Binding-site contacts:
Ligand atom CB contacts residue TRP235 of chain 1.A at 3.8 Å (hydrophobic).
Ligand atom CB contacts residue ASN231 of chain 1.A at 3.8 Å.
Ligand atom OG contacts residue LYS127 of chain 1.A at 3.6 Å.
Ligand atom O1P contacts residue ARG61 of chain 1.A at 3.0 Å (salt-bridge).
Ligand atom N contacts residue ASN231 of chain 1.A at 2.8 Å (h-bond).
Ligand atom CB contacts residue ASN180 of chain 1.A at 3.3 Å.
Ligand atom O contacts residue LEU179 of chain 1.A at 3.7 Å.
Ligand atom OG contacts residue TRP235 of chain 1.A at 3.1 Å (h-bond).
Ligand atom CB contacts residue ASN231 of chain 1.A at 3.8 Å.
Ligand atom NZ contacts residue ASP230 of chain 1.A at 2.9 Å (salt-bridge).
Ligand atom N contacts residue ASN180 of chain 1.A at 2.8 Å (h-bond).
Ligand atom N contacts residue LEU179 of chain 1.A at 3.4 Å.
Ligand atom C contacts residue LEU179 of chain 1.A at 3.6 Å (hydrophobic).
Ligand atom C contacts residue ASN231 of chain 1.A at 3.6 Å.
Ligand atom CA contacts residue ASN231 of chain 1.A at 3.5 Å.
Ligand atom CG2 contacts residue ARG134 of chain 1.A at 3.6 Å.
Ligand atom O contacts residue VAL183 of chain 1.A at 3.4 Å.
Ligand atom O contacts residue LYS54 of chain 1.A at 2.7 Å (salt-bridge).
Ligand atom CD contacts residue ASP230 of chain 1.A at 3.7 Å.
Ligand atom O3P contacts residue ARG134 of chain 1.A at 2.8 Å (salt-bridge).
Ligand atom OG contacts residue GLY176 of chain 1.A at 2.8 Å (h-bond).
Ligand atom OG contacts residue ASN180 of chain 1.A at 2.9 Å (h-bond).
Ligand atom O contacts residue LEU234 of chain 1.A at 3.6 Å.
Ligand atom O contacts residue ASN231 of chain 1.A at 2.9 Å (h-bond).
Ligand atom P contacts residue ARG61 of chain 1.A at 3.7 Å.
Ligand atom CG2 contacts residue ASN180 of chain 1.A at 3.6 Å.
Ligand atom O2P contacts residue ARG61 of chain 1.A at 3.0 Å (salt-bridge).
Ligand atom CD contacts residue LEU227 of chain 1.A at 3.8 Å (hydrophobic).
Ligand atom OG contacts residue GLU187 of chain 1.A at 2.5 Å (salt-bridge).
Ligand atom CA contacts residue ASN231 of chain 1.A at 3.8 Å.
Ligand atom CG2 contacts residue VAL183 of chain 1.A at 3.7 Å (hydrophobic).
Ligand atom CB contacts residue ASN180 of chain 1.A at 3.6 Å.
Ligand atom CB contacts residue GLU187 of chain 1.A at 3.6 Å.
Ligand atom O2P contacts residue ARG134 of chain 1.A at 2.9 Å (salt-bridge).
Ligand atom CA contacts residue ASN180 of chain 1.A at 3.8 Å.
Ligand atom O3P contacts residue TYR135 of chain 1.A at 2.7 Å (h-bond).
Ligand atom CE contacts residue ASP230 of chain 1.A at 3.5 Å.
Ligand atom C contacts residue ASN180 of chain 1.A at 3.6 Å.
Ligand atom CA contacts residue ASN180 of chain 1.A at 3.4 Å.
Ligand atom C contacts residue LEU234 of chain 1.A at 3.8 Å (hydrophobic).

Sequence of chain 1.A:
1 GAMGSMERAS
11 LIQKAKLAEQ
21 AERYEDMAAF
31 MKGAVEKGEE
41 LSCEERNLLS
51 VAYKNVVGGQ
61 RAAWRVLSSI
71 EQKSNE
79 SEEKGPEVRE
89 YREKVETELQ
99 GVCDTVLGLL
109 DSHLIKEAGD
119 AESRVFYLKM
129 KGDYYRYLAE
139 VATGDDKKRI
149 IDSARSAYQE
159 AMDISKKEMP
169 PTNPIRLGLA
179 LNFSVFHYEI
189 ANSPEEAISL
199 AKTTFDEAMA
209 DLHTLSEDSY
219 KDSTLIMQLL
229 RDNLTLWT

A protein and the small-molecule ligand that binds it are described below.
Small molecule (SMILES): C[C@H](N)C(=O)N[C@@H](CO)C(=O)N[C@@H](CCCC[NH3+])C(=O)N[C@H](C(=O)N[C@@H](CO)C(=O)N[C@@H](C)C=O)[C@@H](C)OP(=O)(O)O